Sequence of chain 1.C:
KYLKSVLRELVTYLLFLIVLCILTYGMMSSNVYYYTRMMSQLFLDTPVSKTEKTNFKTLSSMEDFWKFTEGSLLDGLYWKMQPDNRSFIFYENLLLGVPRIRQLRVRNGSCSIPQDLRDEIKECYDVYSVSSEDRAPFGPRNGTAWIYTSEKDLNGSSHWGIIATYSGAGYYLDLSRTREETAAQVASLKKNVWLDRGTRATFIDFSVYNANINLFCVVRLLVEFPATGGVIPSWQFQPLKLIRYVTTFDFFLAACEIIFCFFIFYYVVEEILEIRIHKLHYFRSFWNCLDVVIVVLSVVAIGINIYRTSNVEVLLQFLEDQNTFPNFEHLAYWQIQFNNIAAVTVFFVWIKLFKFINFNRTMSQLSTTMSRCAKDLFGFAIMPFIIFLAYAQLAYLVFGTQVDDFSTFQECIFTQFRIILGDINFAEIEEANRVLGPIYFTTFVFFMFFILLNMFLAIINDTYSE

Binding-site contacts:
Ligand atom O3 contacts residue ASN264 of chain 1.C at 4.0 Å.
Ligand atom C4 contacts residue ASN264 of chain 1.C at 3.6 Å.
Ligand atom O5 contacts residue PRO212 of chain 1.C at 4.4 Å.
Ligand atom C2 contacts residue ASN214 of chain 1.C at 2.4 Å.
Ligand atom O4 contacts residue PRO212 of chain 1.C at 4.5 Å.
Ligand atom C5 contacts residue ASN264 of chain 1.C at 4.3 Å.
Ligand atom N2 contacts residue ASN214 of chain 1.C at 2.9 Å (h-bond).
Ligand atom C5 contacts residue PRO212 of chain 1.C at 3.8 Å (hydrophobic).
Ligand atom O4 contacts residue ASN264 of chain 1.C at 2.3 Å (h-bond).
Ligand atom O7 contacts residue ASN214 of chain 1.C at 3.3 Å (h-bond).
Ligand atom C3 contacts residue ASN214 of chain 1.C at 3.8 Å.
Ligand atom C3 contacts residue ASN264 of chain 1.C at 3.9 Å.
Ligand atom C3 contacts residue SER260 of chain 1.C at 4.3 Å.
Ligand atom C1 contacts residue ASN214 of chain 1.C at 1.4 Å.
Ligand atom O5 contacts residue ASN214 of chain 1.C at 2.4 Å (h-bond).
Ligand atom C7 contacts residue ASN214 of chain 1.C at 3.3 Å.
Ligand atom C5 contacts residue ASN214 of chain 1.C at 3.7 Å.
Ligand atom O6 contacts residue PRO212 of chain 1.C at 4.3 Å.
Ligand atom O4 contacts residue LYS263 of chain 1.C at 4.0 Å.
Ligand atom C6 contacts residue PRO212 of chain 1.C at 4.1 Å (hydrophobic).
Ligand atom C8 contacts residue ASN214 of chain 1.C at 3.6 Å.
Ligand atom O3 contacts residue SER260 of chain 1.C at 3.2 Å (h-bond).
Ligand atom C4 contacts residue ASN214 of chain 1.C at 4.2 Å.

The small molecule below binds the protein below.
Small molecule (SMILES): CC(=O)N[C@@H]1[C@@H](O)[C@H](O)[C@@H](CO)O[C@H]1O